Sequence of chain 1.D:
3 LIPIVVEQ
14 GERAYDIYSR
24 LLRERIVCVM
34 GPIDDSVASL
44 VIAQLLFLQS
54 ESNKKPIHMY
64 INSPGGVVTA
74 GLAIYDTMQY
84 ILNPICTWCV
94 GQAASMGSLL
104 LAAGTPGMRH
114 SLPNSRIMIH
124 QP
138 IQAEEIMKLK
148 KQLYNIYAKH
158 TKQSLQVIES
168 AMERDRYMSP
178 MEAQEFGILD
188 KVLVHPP

Sequence of chain 1.C:
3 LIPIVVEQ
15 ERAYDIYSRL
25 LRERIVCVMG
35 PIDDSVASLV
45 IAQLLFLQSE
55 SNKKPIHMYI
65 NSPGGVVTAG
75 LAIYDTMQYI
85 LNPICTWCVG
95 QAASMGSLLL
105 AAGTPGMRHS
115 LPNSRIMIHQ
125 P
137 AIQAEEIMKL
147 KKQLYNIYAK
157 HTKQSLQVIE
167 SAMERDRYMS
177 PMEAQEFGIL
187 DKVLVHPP

Binding-site contacts:
Ligand atom BR1 contacts residue PHE50 of chain 1.C at 3.9 Å.
Ligand atom C21 contacts residue LEU115 of chain 1.D at 3.7 Å (hydrophobic).
Ligand atom C22 contacts residue THR80 of chain 1.C at 3.5 Å.
Ligand atom C24 contacts residue TYR63 of chain 1.D at 3.5 Å (hydrophobic).
Ligand atom F25 contacts residue ILE45 of chain 1.C at 3.5 Å.
Ligand atom C7 contacts residue SER53 of chain 1.C at 3.3 Å.
Ligand atom C20 contacts residue TYR83 of chain 1.C at 3.8 Å (hydrophobic).
Ligand atom C17 contacts residue HIS61 of chain 1.D at 3.9 Å.
Ligand atom C2 contacts residue SER53 of chain 1.C at 3.8 Å.
Ligand atom C23 contacts residue LEU49 of chain 1.C at 4.0 Å (hydrophobic).
Ligand atom C13 contacts residue TYR63 of chain 1.D at 3.3 Å (hydrophobic).
Ligand atom C22 contacts residue VAL93 of chain 1.D at 3.9 Å (hydrophobic).
Ligand atom C14 contacts residue TYR63 of chain 1.D at 3.5 Å (hydrophobic).
Ligand atom N12 contacts residue TYR63 of chain 1.D at 3.7 Å.
Ligand atom O11 contacts residue ILE29 of chain 1.D at 3.9 Å.
Ligand atom C2 contacts residue GLU27 of chain 1.D at 3.6 Å.
Ligand atom F26 contacts residue THR80 of chain 1.C at 3.5 Å.
Ligand atom F26 contacts residue TYR83 of chain 1.C at 3.1 Å.
Ligand atom C22 contacts residue LEU115 of chain 1.D at 3.6 Å (hydrophobic).
Ligand atom C4 contacts residue ILE29 of chain 1.D at 4.0 Å (hydrophobic).
Ligand atom C13 contacts residue LEU49 of chain 1.C at 4.0 Å (hydrophobic).
Ligand atom C17 contacts residue TYR63 of chain 1.D at 3.2 Å (hydrophobic).
Ligand atom C21 contacts residue TYR83 of chain 1.C at 4.0 Å (hydrophobic).
Ligand atom F26 contacts residue LEU115 of chain 1.D at 3.5 Å.
Ligand atom C18 contacts residue TRP91 of chain 1.D at 3.5 Å (hydrophobic).
Ligand atom C23 contacts residue VAL93 of chain 1.D at 3.6 Å (hydrophobic).
Ligand atom C6 contacts residue GLU27 of chain 1.D at 3.5 Å.
Ligand atom N15 contacts residue TYR63 of chain 1.D at 2.8 Å (h-bond).
Ligand atom C16 contacts residue TRP91 of chain 1.D at 3.6 Å (hydrophobic).
Ligand atom C18 contacts residue TYR63 of chain 1.D at 3.8 Å (hydrophobic).
Ligand atom F25 contacts residue VAL93 of chain 1.D at 3.4 Å.
Ligand atom BR1 contacts residue ARG23 of chain 1.D at 4.0 Å.
Ligand atom BR1 contacts residue SER53 of chain 1.C at 4.0 Å.
Ligand atom C6 contacts residue SER53 of chain 1.C at 3.6 Å.
Ligand atom C14 contacts residue TYR83 of chain 1.C at 3.9 Å (hydrophobic).
Ligand atom BR1 contacts residue LEU24 of chain 1.D at 3.9 Å.
Ligand atom F25 contacts residue TYR63 of chain 1.D at 3.8 Å.
Ligand atom C21 contacts residue THR80 of chain 1.C at 4.0 Å.
Ligand atom C7 contacts residue GLU27 of chain 1.D at 3.4 Å.
Ligand atom C16 contacts residue TYR63 of chain 1.D at 3.3 Å (hydrophobic).

This small molecule binds to this protein.
Small molecule (SMILES): O=C(NCc1ccc(Br)cc1)N1CCN(Cc2cc(F)cc(F)c2)CC1